Binding-site contacts:
Ligand atom C3B contacts residue ILE125 of chain 1.A at 3.5 Å (hydrophobic).
Ligand atom O1A contacts residue ILE220 of chain 1.A at 3.6 Å.
Ligand atom C5B contacts residue TYR147 of chain 1.A at 3.9 Å (hydrophobic).
Ligand atom O1 contacts residue MET217 of chain 1.A at 4.2 Å.
Ligand atom C2C contacts residue MET217 of chain 1.A at 3.7 Å (hydrophobic).
Ligand atom C5A contacts residue TYR147 of chain 1.A at 4.1 Å (hydrophobic).
Ligand atom C1B contacts residue ILE125 of chain 1.A at 3.1 Å (hydrophobic).
Ligand atom C5 contacts residue LEU103 of chain 1.A at 3.8 Å (hydrophobic).
Ligand atom N3A contacts residue LEU127 of chain 1.A at 4.1 Å.
Ligand atom N2 contacts residue ASN215 of chain 1.A at 3.7 Å.
Ligand atom C4A contacts residue LEU127 of chain 1.A at 4.0 Å (hydrophobic).
Ligand atom C1C contacts residue LEU103 of chain 1.A at 4.1 Å (hydrophobic).
Ligand atom C31 contacts residue GLN104 of chain 1.A at 3.6 Å.
Ligand atom C2A contacts residue ILE220 of chain 1.A at 3.8 Å (hydrophobic).
Ligand atom C31 contacts residue MET195 of chain 1.A at 3.5 Å (hydrophobic).
Ligand atom O1A contacts residue TYR147 of chain 1.A at 4.0 Å.
Ligand atom C2A contacts residue PHE182 of chain 1.A at 4.2 Å (hydrophobic).
Ligand atom C5B contacts residue ILE125 of chain 1.A at 3.9 Å (hydrophobic).
Ligand atom C3B contacts residue ILE220 of chain 1.A at 4.2 Å (hydrophobic).
Ligand atom C4C contacts residue MET217 of chain 1.A at 4.2 Å (hydrophobic).
Ligand atom N2 contacts residue THR102 of chain 1.A at 4.2 Å.
Ligand atom C5A contacts residue TYR145 of chain 1.A at 3.8 Å (hydrophobic).
Ligand atom C4A contacts residue TYR145 of chain 1.A at 3.3 Å (hydrophobic).
Ligand atom C4A contacts residue ILE220 of chain 1.A at 4.1 Å (hydrophobic).
Ligand atom CL2 contacts residue TYR147 of chain 1.A at 3.4 Å.
Ligand atom CL1 contacts residue ILE239 of chain 1.A at 3.8 Å.
Ligand atom C5A contacts residue MET146 of chain 1.A at 3.7 Å (hydrophobic).
Ligand atom O1B contacts residue ILE125 of chain 1.A at 3.5 Å.
Ligand atom C3 contacts residue LEU103 of chain 1.A at 4.1 Å (hydrophobic).
Ligand atom C4 contacts residue LEU103 of chain 1.A at 3.4 Å (hydrophobic).
Ligand atom C6B contacts residue ILE184 of chain 1.A at 4.1 Å (hydrophobic).
Ligand atom N3A contacts residue PHE182 of chain 1.A at 4.0 Å.
Ligand atom C4B contacts residue ILE125 of chain 1.A at 3.9 Å (hydrophobic).
Ligand atom C2B contacts residue ILE125 of chain 1.A at 3.1 Å (hydrophobic).
Ligand atom C5A contacts residue ILE220 of chain 1.A at 3.9 Å (hydrophobic).
Ligand atom C4B contacts residue ILE220 of chain 1.A at 4.0 Å (hydrophobic).
Ligand atom CL1 contacts residue ILE125 of chain 1.A at 3.5 Å.
Ligand atom C6B contacts residue ILE125 of chain 1.A at 3.6 Å (hydrophobic).
Ligand atom CL2 contacts residue ILE184 of chain 1.A at 3.9 Å.
Ligand atom CL2 contacts residue LEU187 of chain 1.A at 3.9 Å.

Sequence of chain 1.A:
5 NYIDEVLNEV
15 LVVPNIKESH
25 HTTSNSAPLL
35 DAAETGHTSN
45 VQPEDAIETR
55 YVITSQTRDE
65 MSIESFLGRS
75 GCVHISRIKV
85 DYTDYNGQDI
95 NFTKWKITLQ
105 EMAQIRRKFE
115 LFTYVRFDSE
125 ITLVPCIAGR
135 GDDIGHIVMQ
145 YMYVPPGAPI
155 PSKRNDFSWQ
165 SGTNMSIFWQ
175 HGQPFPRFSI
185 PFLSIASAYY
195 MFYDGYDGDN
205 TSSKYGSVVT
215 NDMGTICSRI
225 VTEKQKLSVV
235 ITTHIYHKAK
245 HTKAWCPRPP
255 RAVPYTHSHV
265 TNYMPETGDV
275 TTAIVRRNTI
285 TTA

This protein binds this small molecule.
Small molecule (SMILES): Cc1cc(CCCCCOc2c(Cl)cc(C3=NCCO3)cc2Cl)on1